The protein below binds the small molecule below.
Small molecule (SMILES): CC(=O)N[C@@H]1[C@@H](O)[C@H](O)[C@@H](CO)O[C@H]1O

Sequence of chain 1.B:
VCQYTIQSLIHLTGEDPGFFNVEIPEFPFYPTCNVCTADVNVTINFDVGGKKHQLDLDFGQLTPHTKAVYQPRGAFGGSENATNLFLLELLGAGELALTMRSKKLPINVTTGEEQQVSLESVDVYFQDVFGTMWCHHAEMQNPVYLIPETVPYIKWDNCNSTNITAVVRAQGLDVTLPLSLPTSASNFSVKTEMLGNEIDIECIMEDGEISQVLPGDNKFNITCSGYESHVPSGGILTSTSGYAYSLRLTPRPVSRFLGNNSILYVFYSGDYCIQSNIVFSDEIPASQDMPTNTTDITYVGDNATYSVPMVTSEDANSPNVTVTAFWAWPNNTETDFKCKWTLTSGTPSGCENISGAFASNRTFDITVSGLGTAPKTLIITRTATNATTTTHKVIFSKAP

Binding-site contacts:
Ligand atom C1 contacts residue ASN114 of chain 1.B at 1.4 Å.
Ligand atom C5 contacts residue ASN114 of chain 1.B at 3.6 Å.
Ligand atom C7 contacts residue GLY84 of chain 1.B at 4.4 Å.
Ligand atom N2 contacts residue ASN114 of chain 1.B at 2.9 Å (h-bond).
Ligand atom N2 contacts residue GLY84 of chain 1.B at 3.4 Å (h-bond).
Ligand atom C7 contacts residue ASN114 of chain 1.B at 3.9 Å.
Ligand atom O5 contacts residue ASN114 of chain 1.B at 2.3 Å (h-bond).
Ligand atom O7 contacts residue GLY84 of chain 1.B at 4.4 Å.
Ligand atom C3 contacts residue ASN114 of chain 1.B at 3.8 Å.
Ligand atom O7 contacts residue GLY83 of chain 1.B at 3.8 Å.
Ligand atom C3 contacts residue GLY84 of chain 1.B at 4.4 Å.
Ligand atom C8 contacts residue ASN114 of chain 1.B at 4.5 Å.
Ligand atom O6 contacts residue GLU86 of chain 1.B at 3.5 Å (salt-bridge).
Ligand atom C2 contacts residue ASN114 of chain 1.B at 2.5 Å.
Ligand atom C1 contacts residue GLY84 of chain 1.B at 3.9 Å.
Ligand atom C4 contacts residue ASN114 of chain 1.B at 4.2 Å.
Ligand atom C2 contacts residue GLY84 of chain 1.B at 4.1 Å.
Ligand atom C1 contacts residue SER85 of chain 1.B at 4.4 Å.